Binding-site contacts:
Ligand atom CBB contacts residue PHE79 of chain 1.F at 3.5 Å (hydrophobic).
Ligand atom OAI contacts residue HIS157 of chain 1.F at 3.8 Å.
Ligand atom CAA contacts residue GLY153 of chain 1.F at 4.0 Å.
Ligand atom CCU contacts residue SER186 of chain 1.A at 3.4 Å.
Ligand atom OAR contacts residue PRO185 of chain 1.A at 4.3 Å.
Ligand atom C2 contacts residue HIS157 of chain 1.F at 4.0 Å.
Ligand atom CCW contacts residue SER186 of chain 1.A at 3.7 Å.
Ligand atom O1 contacts residue HIS157 of chain 1.F at 4.3 Å.
Ligand atom OAV contacts residue THR189 of chain 1.A at 4.4 Å.
Ligand atom CBL contacts residue ILE190 of chain 1.A at 4.3 Å (hydrophobic).
Ligand atom CAB contacts residue PHE79 of chain 1.F at 3.6 Å (hydrophobic).
Ligand atom O6 contacts residue PRO70 of chain 1.F at 4.0 Å.
Ligand atom CBJ contacts residue LEU71 of chain 1.F at 4.0 Å (hydrophobic).
Ligand atom CAX contacts residue PHE79 of chain 1.F at 3.7 Å (hydrophobic).
Ligand atom C6 contacts residue PRO70 of chain 1.F at 4.2 Å (hydrophobic).
Ligand atom CBC contacts residue HIS157 of chain 1.F at 4.0 Å.
Ligand atom CCD contacts residue SER186 of chain 1.A at 4.3 Å.
Ligand atom CCS contacts residue SER186 of chain 1.A at 4.2 Å.
Ligand atom CBC contacts residue LEU154 of chain 1.F at 4.3 Å (hydrophobic).
Ligand atom CAZ contacts residue THR194 of chain 1.A at 4.3 Å.
Ligand atom OAT contacts residue THR189 of chain 1.A at 4.4 Å.
Ligand atom OAV contacts residue SER186 of chain 1.A at 3.2 Å (h-bond).
Ligand atom OCB contacts residue SER186 of chain 1.A at 3.5 Å (h-bond).
Ligand atom CBM contacts residue HIS157 of chain 1.F at 3.8 Å.
Ligand atom OAT contacts residue GLN162 of chain 1.A at 4.2 Å.
Ligand atom O5 contacts residue LEU158 of chain 1.F at 4.0 Å.
Ligand atom CBS contacts residue LEU158 of chain 1.F at 3.8 Å (hydrophobic).
Ligand atom CBF contacts residue LEU71 of chain 1.F at 4.3 Å (hydrophobic).
Ligand atom CCH contacts residue SER186 of chain 1.A at 4.2 Å.
Ligand atom CAX contacts residue ARG75 of chain 1.F at 4.2 Å.
Ligand atom O6 contacts residue ALA67 of chain 1.F at 3.4 Å (h-bond).
Ligand atom OAT contacts residue MET163 of chain 1.A at 3.9 Å.
Ligand atom OAT contacts residue PRO185 of chain 1.A at 3.7 Å.
Ligand atom OAR contacts residue ASP66 of chain 1.F at 4.2 Å.
Ligand atom CCO contacts residue SER186 of chain 1.A at 4.3 Å.
Ligand atom CAZ contacts residue ILE190 of chain 1.A at 3.7 Å (hydrophobic).
Ligand atom CCQ contacts residue SER186 of chain 1.A at 4.4 Å.
Ligand atom O1 contacts residue LEU158 of chain 1.F at 4.0 Å.
Ligand atom OAT contacts residue SER186 of chain 1.A at 4.1 Å.
Ligand atom CBI contacts residue HIS157 of chain 1.F at 4.3 Å.

Sequence of chain 1.F:
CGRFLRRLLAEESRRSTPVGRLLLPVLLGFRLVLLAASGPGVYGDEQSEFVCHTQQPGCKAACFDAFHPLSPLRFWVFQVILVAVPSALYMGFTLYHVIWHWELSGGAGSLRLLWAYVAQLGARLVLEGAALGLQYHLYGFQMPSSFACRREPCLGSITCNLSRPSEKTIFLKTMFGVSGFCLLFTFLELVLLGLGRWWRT

This small molecule binds to this protein.
Small molecule (SMILES): CCCCCCCCCCC(CCCCCCCCCC)(CO[C@H]1O[C@@H](CO)[C@H](O[C@@H]2O[C@@H](CO)[C@H](O)[C@@H](O)[C@@H]2O)[C@@H](O)[C@@H]1O)CO[C@H]1O[C@@H](CO)[C@H](O[C@@H]2O[C@@H](CO)[C@H](O)[C@@H](O)[C@@H]2O)[C@@H](O)[C@H]1O

Sequence of chain 1.A:
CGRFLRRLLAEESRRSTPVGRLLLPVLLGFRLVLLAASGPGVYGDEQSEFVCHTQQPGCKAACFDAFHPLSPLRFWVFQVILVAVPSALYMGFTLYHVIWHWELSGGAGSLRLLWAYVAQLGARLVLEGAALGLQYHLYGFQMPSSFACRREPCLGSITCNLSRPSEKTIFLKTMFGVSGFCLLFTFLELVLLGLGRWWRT